Sequence of chain 1.A:
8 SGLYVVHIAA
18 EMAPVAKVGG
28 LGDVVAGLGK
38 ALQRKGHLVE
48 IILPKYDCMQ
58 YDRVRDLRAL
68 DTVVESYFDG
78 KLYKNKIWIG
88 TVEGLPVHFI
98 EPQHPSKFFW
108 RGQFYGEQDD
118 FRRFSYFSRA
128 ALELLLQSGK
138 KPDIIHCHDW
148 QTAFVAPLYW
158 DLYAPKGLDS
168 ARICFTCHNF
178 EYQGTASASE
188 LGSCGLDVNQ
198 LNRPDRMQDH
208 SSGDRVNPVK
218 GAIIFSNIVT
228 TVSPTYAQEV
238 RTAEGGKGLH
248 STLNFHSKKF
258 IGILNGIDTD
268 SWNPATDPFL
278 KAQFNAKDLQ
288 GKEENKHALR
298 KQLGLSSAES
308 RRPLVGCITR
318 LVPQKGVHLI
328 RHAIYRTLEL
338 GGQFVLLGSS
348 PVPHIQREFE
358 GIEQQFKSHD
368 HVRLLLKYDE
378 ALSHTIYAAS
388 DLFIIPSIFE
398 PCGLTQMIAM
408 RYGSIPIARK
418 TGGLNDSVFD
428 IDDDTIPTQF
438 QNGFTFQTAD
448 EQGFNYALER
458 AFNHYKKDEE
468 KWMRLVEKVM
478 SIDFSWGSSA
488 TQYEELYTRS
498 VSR

Binding-site contacts:
Ligand atom C2 contacts residue ASN224 of chain 1.A at 3.7 Å.
Ligand atom C4 contacts residue TRP157 of chain 1.A at 4.0 Å (hydrophobic).
Ligand atom O2 contacts residue ASN224 of chain 1.A at 3.4 Å (h-bond).
Ligand atom O2 contacts residue ILE221 of chain 1.A at 3.5 Å (h-bond).
Ligand atom O2 contacts residue ARG169 of chain 1.A at 4.3 Å.
Ligand atom C6 contacts residue TRP157 of chain 1.A at 3.5 Å (hydrophobic).
Ligand atom O5 contacts residue TRP157 of chain 1.A at 3.2 Å.
Ligand atom O3 contacts residue ASN224 of chain 1.A at 4.0 Å.
Ligand atom C2 contacts residue TRP157 of chain 1.A at 4.0 Å (hydrophobic).
Ligand atom C1 contacts residue TRP157 of chain 1.A at 3.9 Å (hydrophobic).
Ligand atom C5 contacts residue PHE222 of chain 1.A at 3.6 Å (hydrophobic).
Ligand atom O6 contacts residue ASP158 of chain 1.A at 3.5 Å (salt-bridge).
Ligand atom O2 contacts residue PHE222 of chain 1.A at 4.2 Å.
Ligand atom C3 contacts residue ILE221 of chain 1.A at 4.5 Å (hydrophobic).
Ligand atom O3 contacts residue ILE221 of chain 1.A at 3.8 Å.
Ligand atom C2 contacts residue ILE221 of chain 1.A at 3.8 Å (hydrophobic).
Ligand atom C6 contacts residue PHE222 of chain 1.A at 3.5 Å (hydrophobic).
Ligand atom C4 contacts residue PHE222 of chain 1.A at 3.7 Å (hydrophobic).
Ligand atom C5 contacts residue TRP157 of chain 1.A at 3.9 Å (hydrophobic).
Ligand atom O3 contacts residue PHE222 of chain 1.A at 4.3 Å.
Ligand atom O5 contacts residue PHE222 of chain 1.A at 3.0 Å.
Ligand atom C2 contacts residue PHE222 of chain 1.A at 3.9 Å (hydrophobic).
Ligand atom O4 contacts residue ARG203 of chain 1.A at 4.2 Å.
Ligand atom C3 contacts residue ASN224 of chain 1.A at 4.5 Å.
Ligand atom O6 contacts residue PHE222 of chain 1.A at 3.7 Å.
Ligand atom C1 contacts residue PHE222 of chain 1.A at 3.5 Å (hydrophobic).

This small molecule binds to this protein.
Small molecule (SMILES): OC[C@H]1O[C@H](O[C@H]2[C@H](O)[C@@H](O)[C@@H](O)O[C@@H]2CO)[C@H](O)[C@@H](O)[C@@H]1O